Binding-site contacts:
Ligand atom N2 contacts residue CYS180 of chain 1.A at 4.3 Å.
Ligand atom C8 contacts residue ASN179 of chain 1.A at 4.4 Å.
Ligand atom O5 contacts residue TYR157 of chain 1.A at 3.7 Å.
Ligand atom O7 contacts residue ILE183 of chain 1.A at 3.8 Å.
Ligand atom C7 contacts residue ILE183 of chain 1.A at 4.5 Å (hydrophobic).
Ligand atom O3 contacts residue TYR155 of chain 1.A at 4.4 Å.
Ligand atom O4 contacts residue TYR155 of chain 1.A at 3.6 Å.
Ligand atom C3 contacts residue ASN179 of chain 1.A at 3.7 Å.
Ligand atom C1 contacts residue ASN179 of chain 1.A at 1.4 Å.
Ligand atom C4 contacts residue TYR155 of chain 1.A at 3.9 Å (hydrophobic).
Ligand atom C7 contacts residue CYS180 of chain 1.A at 4.2 Å (hydrophobic).
Ligand atom N2 contacts residue TYR155 of chain 1.A at 4.3 Å.
Ligand atom C3 contacts residue TYR155 of chain 1.A at 3.6 Å (hydrophobic).
Ligand atom C6 contacts residue TYR157 of chain 1.A at 4.0 Å (hydrophobic).
Ligand atom C8 contacts residue CYS180 of chain 1.A at 3.3 Å (hydrophobic).
Ligand atom C2 contacts residue ASN179 of chain 1.A at 2.3 Å.
Ligand atom C6 contacts residue TYR155 of chain 1.A at 3.9 Å (hydrophobic).
Ligand atom C2 contacts residue TYR155 of chain 1.A at 4.2 Å (hydrophobic).
Ligand atom N2 contacts residue ASN179 of chain 1.A at 2.6 Å (h-bond).
Ligand atom C1 contacts residue TYR157 of chain 1.A at 4.1 Å (hydrophobic).
Ligand atom C7 contacts residue ASN179 of chain 1.A at 3.2 Å.
Ligand atom O7 contacts residue ASN179 of chain 1.A at 3.3 Å (h-bond).
Ligand atom C1 contacts residue TYR155 of chain 1.A at 4.1 Å (hydrophobic).
Ligand atom C5 contacts residue TYR157 of chain 1.A at 3.7 Å (hydrophobic).
Ligand atom O5 contacts residue ASN179 of chain 1.A at 2.5 Å (h-bond).
Ligand atom O5 contacts residue TYR155 of chain 1.A at 4.2 Å.
Ligand atom O6 contacts residue TYR157 of chain 1.A at 4.5 Å.
Ligand atom C4 contacts residue ASN179 of chain 1.A at 4.2 Å.
Ligand atom C5 contacts residue ASN179 of chain 1.A at 3.7 Å.
Ligand atom C5 contacts residue TYR155 of chain 1.A at 3.5 Å (hydrophobic).

Sequence of chain 1.A:
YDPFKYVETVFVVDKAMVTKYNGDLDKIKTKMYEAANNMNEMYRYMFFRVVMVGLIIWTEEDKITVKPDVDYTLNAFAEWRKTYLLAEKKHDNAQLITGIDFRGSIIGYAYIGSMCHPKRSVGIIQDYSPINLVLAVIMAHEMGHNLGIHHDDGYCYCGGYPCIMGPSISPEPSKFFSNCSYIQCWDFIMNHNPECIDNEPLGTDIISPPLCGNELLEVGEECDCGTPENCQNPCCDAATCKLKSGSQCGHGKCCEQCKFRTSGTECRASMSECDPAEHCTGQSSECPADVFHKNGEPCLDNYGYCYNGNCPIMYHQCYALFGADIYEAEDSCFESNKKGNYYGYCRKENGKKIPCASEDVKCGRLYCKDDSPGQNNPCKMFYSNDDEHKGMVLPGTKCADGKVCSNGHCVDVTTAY

A protein and the small-molecule ligand that binds it are described below.
Small molecule (SMILES): CC(=O)N[C@H]1[C@H](O[C@H]2[C@H](O)[C@@H](NC(C)=O)CO[C@@H]2CO)O[C@H](CO)[C@@H](O)[C@@H]1O